The small molecule below binds the protein below.
Small molecule (SMILES): OC[C@H]1O[C@@H](O)[C@H](O)[C@@H](O)[C@H]1O

Binding-site contacts:
Ligand atom O5 contacts residue NGT1 of chain 1.D at 2.3 Å (h-bond).
Ligand atom C4 contacts residue CYS168 of chain 1.A at 3.9 Å (hydrophobic).
Ligand atom C6 contacts residue CYS170 of chain 1.A at 3.9 Å (hydrophobic).
Ligand atom O2 contacts residue GLU197 of chain 1.A at 4.0 Å.
Ligand atom C3 contacts residue CYS168 of chain 1.A at 4.2 Å (hydrophobic).
Ligand atom O4 contacts residue HIS244 of chain 1.A at 3.7 Å.
Ligand atom C2 contacts residue HIS244 of chain 1.A at 3.6 Å.
Ligand atom O6 contacts residue NGT1 of chain 1.D at 3.4 Å (h-bond).
Ligand atom C2 contacts residue NGT1 of chain 1.D at 2.4 Å.
Ligand atom C4 contacts residue NGT1 of chain 1.D at 4.2 Å.
Ligand atom O4 contacts residue GLN171 of chain 1.A at 3.2 Å (h-bond).
Ligand atom O2 contacts residue ASN240 of chain 1.A at 3.0 Å (h-bond).
Ligand atom C2 contacts residue ASP301 of chain 1.A at 4.0 Å.
Ligand atom O2 contacts residue NGT1 of chain 1.D at 2.9 Å (h-bond).
Ligand atom O5 contacts residue ASP448 of chain 1.A at 4.0 Å.
Ligand atom C6 contacts residue NGT1 of chain 1.D at 4.2 Å.
Ligand atom C3 contacts residue GLU197 of chain 1.A at 3.2 Å.
Ligand atom O6 contacts residue LEU555 of chain 1.A at 4.1 Å.
Ligand atom C6 contacts residue ASP448 of chain 1.A at 4.0 Å.
Ligand atom O6 contacts residue ASP448 of chain 1.A at 2.9 Å (salt-bridge).
Ligand atom C5 contacts residue CYS168 of chain 1.A at 3.8 Å (hydrophobic).
Ligand atom C4 contacts residue CYS170 of chain 1.A at 3.9 Å (hydrophobic).
Ligand atom O6 contacts residue PRO447 of chain 1.A at 3.5 Å.
Ligand atom O3 contacts residue HIS244 of chain 1.A at 3.2 Å.
Ligand atom C6 contacts residue PRO447 of chain 1.A at 4.2 Å (hydrophobic).
Ligand atom O2 contacts residue HIS244 of chain 1.A at 3.7 Å.
Ligand atom C5 contacts residue NGT1 of chain 1.D at 3.6 Å.
Ligand atom C2 contacts residue ASN240 of chain 1.A at 3.9 Å.
Ligand atom C3 contacts residue ASN240 of chain 1.A at 4.0 Å.
Ligand atom C4 contacts residue GLU197 of chain 1.A at 3.8 Å.
Ligand atom O3 contacts residue GLU197 of chain 1.A at 2.6 Å (salt-bridge).
Ligand atom O3 contacts residue ASN240 of chain 1.A at 3.1 Å (h-bond).
Ligand atom C5 contacts residue CYS170 of chain 1.A at 3.9 Å (hydrophobic).
Ligand atom C6 contacts residue LEU555 of chain 1.A at 3.9 Å (hydrophobic).
Ligand atom C3 contacts residue NGT1 of chain 1.D at 3.7 Å.
Ligand atom C3 contacts residue HIS244 of chain 1.A at 4.2 Å.
Ligand atom C6 contacts residue GLN171 of chain 1.A at 4.0 Å.
Ligand atom C1 contacts residue TRP446 of chain 1.A at 3.9 Å (hydrophobic).
Ligand atom O2 contacts residue ASP301 of chain 1.A at 3.1 Å (salt-bridge).
Ligand atom C1 contacts residue NGT1 of chain 1.D at 1.4 Å.

Sequence of chain 1.A:
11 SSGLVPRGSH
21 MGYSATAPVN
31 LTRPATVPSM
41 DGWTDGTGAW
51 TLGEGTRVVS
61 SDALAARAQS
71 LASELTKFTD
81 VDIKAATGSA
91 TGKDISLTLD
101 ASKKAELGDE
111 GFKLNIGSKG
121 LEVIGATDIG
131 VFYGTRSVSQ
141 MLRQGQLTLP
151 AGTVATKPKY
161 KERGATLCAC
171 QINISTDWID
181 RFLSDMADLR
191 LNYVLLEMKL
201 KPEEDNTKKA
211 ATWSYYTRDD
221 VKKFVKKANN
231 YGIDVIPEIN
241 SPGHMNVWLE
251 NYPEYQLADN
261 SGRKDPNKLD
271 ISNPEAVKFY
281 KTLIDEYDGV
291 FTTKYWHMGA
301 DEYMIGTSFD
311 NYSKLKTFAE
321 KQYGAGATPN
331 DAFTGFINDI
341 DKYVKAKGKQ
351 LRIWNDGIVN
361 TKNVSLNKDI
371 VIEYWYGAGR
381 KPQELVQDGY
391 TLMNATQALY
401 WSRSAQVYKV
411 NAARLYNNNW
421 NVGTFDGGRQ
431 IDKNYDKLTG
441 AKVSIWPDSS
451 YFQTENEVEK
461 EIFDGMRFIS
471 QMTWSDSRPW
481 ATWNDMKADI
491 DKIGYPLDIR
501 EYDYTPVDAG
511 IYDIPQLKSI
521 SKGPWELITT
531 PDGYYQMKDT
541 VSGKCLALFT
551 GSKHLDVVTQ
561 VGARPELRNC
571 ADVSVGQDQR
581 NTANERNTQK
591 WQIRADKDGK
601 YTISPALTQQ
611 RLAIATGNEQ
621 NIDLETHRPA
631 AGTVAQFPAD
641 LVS